Sequence of chain 16.P:
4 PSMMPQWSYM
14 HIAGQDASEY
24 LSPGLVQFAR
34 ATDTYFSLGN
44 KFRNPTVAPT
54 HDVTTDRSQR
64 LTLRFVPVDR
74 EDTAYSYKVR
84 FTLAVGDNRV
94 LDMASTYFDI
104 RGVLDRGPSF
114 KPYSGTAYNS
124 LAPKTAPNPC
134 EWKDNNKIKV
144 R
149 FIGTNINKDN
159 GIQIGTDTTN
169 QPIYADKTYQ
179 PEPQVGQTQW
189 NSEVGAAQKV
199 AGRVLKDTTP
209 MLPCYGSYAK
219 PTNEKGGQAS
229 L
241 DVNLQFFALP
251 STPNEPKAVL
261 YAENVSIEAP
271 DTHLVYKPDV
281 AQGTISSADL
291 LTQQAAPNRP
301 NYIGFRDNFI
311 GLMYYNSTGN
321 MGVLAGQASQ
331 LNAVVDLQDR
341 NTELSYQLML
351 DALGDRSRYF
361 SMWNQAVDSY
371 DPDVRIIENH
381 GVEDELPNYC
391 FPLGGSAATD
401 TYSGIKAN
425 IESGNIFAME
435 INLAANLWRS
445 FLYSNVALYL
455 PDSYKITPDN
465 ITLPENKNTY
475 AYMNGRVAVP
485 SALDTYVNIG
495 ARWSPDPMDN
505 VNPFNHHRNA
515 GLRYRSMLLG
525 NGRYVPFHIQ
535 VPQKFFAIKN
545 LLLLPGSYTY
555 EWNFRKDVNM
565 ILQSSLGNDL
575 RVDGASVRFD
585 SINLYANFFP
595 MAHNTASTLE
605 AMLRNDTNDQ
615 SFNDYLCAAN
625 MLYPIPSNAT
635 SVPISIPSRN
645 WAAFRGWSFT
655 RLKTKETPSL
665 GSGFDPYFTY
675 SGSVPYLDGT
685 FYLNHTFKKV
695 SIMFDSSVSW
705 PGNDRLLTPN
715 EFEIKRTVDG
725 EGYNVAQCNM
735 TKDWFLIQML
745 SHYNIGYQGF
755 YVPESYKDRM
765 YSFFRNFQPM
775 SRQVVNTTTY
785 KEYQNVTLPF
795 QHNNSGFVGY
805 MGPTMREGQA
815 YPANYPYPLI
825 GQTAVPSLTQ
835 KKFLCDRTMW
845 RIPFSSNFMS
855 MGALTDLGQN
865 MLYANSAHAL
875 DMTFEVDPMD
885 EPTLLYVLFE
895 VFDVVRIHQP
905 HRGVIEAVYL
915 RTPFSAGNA

Sequence of chain 16.N:
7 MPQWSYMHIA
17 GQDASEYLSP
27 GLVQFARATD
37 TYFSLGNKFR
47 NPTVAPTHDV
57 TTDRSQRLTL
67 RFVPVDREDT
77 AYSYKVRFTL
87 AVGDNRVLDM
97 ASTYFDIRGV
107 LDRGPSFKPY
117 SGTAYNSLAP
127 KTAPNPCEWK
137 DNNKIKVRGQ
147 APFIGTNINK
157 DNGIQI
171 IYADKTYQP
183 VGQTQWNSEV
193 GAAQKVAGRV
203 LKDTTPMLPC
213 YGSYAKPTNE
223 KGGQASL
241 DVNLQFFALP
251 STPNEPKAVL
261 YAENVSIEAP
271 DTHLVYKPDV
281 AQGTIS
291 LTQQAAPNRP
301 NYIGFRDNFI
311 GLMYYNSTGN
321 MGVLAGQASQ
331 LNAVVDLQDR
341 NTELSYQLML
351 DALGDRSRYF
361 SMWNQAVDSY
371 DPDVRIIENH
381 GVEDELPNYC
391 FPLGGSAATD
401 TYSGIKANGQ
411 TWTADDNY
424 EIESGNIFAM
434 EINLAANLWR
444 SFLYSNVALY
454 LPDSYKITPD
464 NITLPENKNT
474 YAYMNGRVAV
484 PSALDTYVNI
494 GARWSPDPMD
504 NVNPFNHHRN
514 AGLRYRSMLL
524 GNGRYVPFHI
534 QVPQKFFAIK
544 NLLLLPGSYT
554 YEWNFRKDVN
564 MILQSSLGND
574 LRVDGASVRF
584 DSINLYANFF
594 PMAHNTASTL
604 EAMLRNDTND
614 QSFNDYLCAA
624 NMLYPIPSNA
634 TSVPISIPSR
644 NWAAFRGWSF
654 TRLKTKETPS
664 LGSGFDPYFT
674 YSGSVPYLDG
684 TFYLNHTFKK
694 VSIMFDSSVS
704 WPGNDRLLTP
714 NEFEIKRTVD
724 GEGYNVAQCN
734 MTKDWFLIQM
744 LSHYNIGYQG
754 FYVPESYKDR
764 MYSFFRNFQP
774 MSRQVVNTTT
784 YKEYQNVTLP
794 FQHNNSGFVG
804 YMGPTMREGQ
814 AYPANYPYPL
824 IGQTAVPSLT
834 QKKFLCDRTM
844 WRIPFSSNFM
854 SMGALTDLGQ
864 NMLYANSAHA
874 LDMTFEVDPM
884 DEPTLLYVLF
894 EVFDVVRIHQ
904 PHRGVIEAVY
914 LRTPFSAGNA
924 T

The protein below binds the small molecule below.
Small molecule (SMILES): CSCC[C@H](NC(=O)[C@H](Cc1ccccc1)NC(=O)[C@H]1CCCN1C(=O)[C@@H](N)CCCN=C(N)N)C(=O)NCC(=O)N[C@@H](C=O)[C@@H](C)O

Binding-site contacts:
Ligand atom C contacts residue PRO48 of chain 16.O at 3.9 Å (hydrophobic).
Ligand atom O contacts residue PRO48 of chain 16.O at 3.4 Å.
Ligand atom O contacts residue PRO52 of chain 16.O at 4.0 Å.
Ligand atom N contacts residue PRO52 of chain 16.O at 4.0 Å.
Ligand atom CG contacts residue TYR38 of chain 16.N at 3.7 Å (hydrophobic).
Ligand atom CZ contacts residue PHE31 of chain 16.N at 4.2 Å (hydrophobic).
Ligand atom CD1 contacts residue TYR38 of chain 16.N at 4.4 Å (hydrophobic).
Ligand atom N contacts residue VAL50 of chain 16.O at 4.2 Å.
Ligand atom CB contacts residue PRO52 of chain 16.O at 3.8 Å (hydrophobic).
Ligand atom CD1 contacts residue ALA34 of chain 16.N at 4.3 Å (hydrophobic).
Ligand atom CD2 contacts residue VAL56 of chain 16.O at 3.8 Å (hydrophobic).
Ligand atom CB contacts residue VAL56 of chain 16.O at 4.2 Å (hydrophobic).
Ligand atom N contacts residue VAL50 of chain 16.O at 3.6 Å (h-bond).
Ligand atom NH1 contacts residue GLY27 of chain 16.N at 4.4 Å.
Ligand atom OG1 contacts residue THR49 of chain 16.O at 4.2 Å.
Ligand atom O contacts residue THR49 of chain 16.O at 4.2 Å.
Ligand atom OG1 contacts residue PRO48 of chain 16.O at 3.1 Å.
Ligand atom CE2 contacts residue ASP55 of chain 16.O at 3.6 Å.
Ligand atom CD2 contacts residue TYR38 of chain 16.N at 3.8 Å (hydrophobic).
Ligand atom CA contacts residue PRO52 of chain 16.O at 4.1 Å (hydrophobic).
Ligand atom CD2 contacts residue HIS54 of chain 16.O at 4.4 Å.
Ligand atom O contacts residue ALA34 of chain 16.N at 4.1 Å.
Ligand atom CA contacts residue VAL50 of chain 16.O at 3.0 Å (hydrophobic).
Ligand atom CA contacts residue ALA51 of chain 16.O at 4.4 Å (hydrophobic).
Ligand atom NH1 contacts residue PHE31 of chain 16.N at 3.0 Å.
Ligand atom CA contacts residue PRO48 of chain 16.O at 4.2 Å (hydrophobic).
Ligand atom CB contacts residue PRO48 of chain 16.O at 3.9 Å (hydrophobic).
Ligand atom NH1 contacts residue MET606 of chain 16.O at 4.0 Å.
Ligand atom NH2 contacts residue THR602 of chain 16.O at 4.4 Å.
Ligand atom CB contacts residue ALA34 of chain 16.N at 4.3 Å (hydrophobic).
Ligand atom O contacts residue VAL50 of chain 16.O at 3.7 Å.
Ligand atom CB contacts residue THR49 of chain 16.O at 4.0 Å.
Ligand atom CE2 contacts residue THR599 of chain 16.O at 4.2 Å.
Ligand atom CB contacts residue TYR38 of chain 16.N at 3.6 Å (hydrophobic).
Ligand atom CZ contacts residue PHE31 of chain 16.N at 4.3 Å (hydrophobic).
Ligand atom C contacts residue VAL50 of chain 16.O at 3.6 Å (hydrophobic).
Ligand atom C contacts residue PRO52 of chain 16.O at 4.2 Å (hydrophobic).
Ligand atom O contacts residue GLY17 of chain 16.O at 4.0 Å.
Ligand atom NH2 contacts residue MET606 of chain 16.O at 4.2 Å.
Ligand atom CD2 contacts residue ASP55 of chain 16.O at 3.8 Å.

Sequence of chain 16.O:
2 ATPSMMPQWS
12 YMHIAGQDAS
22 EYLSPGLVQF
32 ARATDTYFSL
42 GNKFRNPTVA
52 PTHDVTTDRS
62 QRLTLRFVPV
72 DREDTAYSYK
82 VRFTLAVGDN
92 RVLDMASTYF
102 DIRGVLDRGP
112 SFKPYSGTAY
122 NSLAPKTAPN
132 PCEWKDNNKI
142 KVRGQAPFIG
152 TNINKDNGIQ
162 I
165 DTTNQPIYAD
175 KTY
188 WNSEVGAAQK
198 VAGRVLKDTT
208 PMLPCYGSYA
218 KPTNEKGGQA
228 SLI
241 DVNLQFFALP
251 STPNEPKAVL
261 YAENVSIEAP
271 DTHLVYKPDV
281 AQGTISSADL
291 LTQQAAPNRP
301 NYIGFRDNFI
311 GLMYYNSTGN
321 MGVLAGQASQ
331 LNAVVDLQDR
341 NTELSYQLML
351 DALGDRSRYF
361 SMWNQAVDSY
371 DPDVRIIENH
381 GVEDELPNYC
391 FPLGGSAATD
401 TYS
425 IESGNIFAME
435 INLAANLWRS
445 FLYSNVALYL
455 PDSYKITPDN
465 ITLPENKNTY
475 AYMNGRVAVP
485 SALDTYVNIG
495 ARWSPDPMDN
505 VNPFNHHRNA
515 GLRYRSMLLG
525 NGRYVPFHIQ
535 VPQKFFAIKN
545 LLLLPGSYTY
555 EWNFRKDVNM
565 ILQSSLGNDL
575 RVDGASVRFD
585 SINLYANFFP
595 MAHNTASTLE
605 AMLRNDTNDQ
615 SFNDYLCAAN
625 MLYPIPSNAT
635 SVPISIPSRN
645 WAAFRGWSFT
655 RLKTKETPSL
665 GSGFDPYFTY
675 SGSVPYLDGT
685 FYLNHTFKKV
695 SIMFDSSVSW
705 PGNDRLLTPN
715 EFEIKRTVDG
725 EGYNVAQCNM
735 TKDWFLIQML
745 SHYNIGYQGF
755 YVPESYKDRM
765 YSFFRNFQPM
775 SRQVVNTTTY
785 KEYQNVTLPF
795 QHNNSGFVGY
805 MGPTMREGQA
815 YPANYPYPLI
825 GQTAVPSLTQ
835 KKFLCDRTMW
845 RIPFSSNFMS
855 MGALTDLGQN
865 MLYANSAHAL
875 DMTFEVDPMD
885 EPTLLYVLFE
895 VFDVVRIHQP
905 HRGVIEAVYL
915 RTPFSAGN